The protein below binds the small molecule below.
Small molecule (SMILES): CC(=O)N[C@H]1[C@H](O[C@H]2[C@H](O)[C@@H](NC(C)=O)CO[C@@H]2CO)O[C@H](CO)[C@@H](O)[C@@H]1O

Sequence of chain 1.E:
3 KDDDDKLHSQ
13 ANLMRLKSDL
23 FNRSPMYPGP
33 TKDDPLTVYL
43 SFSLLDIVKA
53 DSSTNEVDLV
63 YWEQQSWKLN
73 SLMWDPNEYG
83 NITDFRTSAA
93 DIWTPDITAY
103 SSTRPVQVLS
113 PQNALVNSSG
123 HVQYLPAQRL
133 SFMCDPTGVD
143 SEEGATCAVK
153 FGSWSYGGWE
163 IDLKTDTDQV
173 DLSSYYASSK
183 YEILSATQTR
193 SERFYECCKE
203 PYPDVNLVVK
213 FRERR

Binding-site contacts:
Ligand atom C5 contacts residue ASN119 of chain 1.E at 3.8 Å.
Ligand atom C4 contacts residue HIS123 of chain 1.E at 4.4 Å.
Ligand atom C6 contacts residue HIS123 of chain 1.E at 3.0 Å.
Ligand atom O4 contacts residue HIS123 of chain 1.E at 4.4 Å.
Ligand atom O5 contacts residue SER121 of chain 1.E at 4.0 Å.
Ligand atom O5 contacts residue HIS123 of chain 1.E at 3.4 Å.
Ligand atom C1 contacts residue SER121 of chain 1.E at 3.7 Å.
Ligand atom C8 contacts residue THR85 of chain 1.E at 3.7 Å.
Ligand atom C5 contacts residue HIS123 of chain 1.E at 3.1 Å.
Ligand atom O5 contacts residue ASN119 of chain 1.E at 2.4 Å (h-bond).
Ligand atom C2 contacts residue ASN119 of chain 1.E at 2.5 Å.
Ligand atom C3 contacts residue SER121 of chain 1.E at 4.3 Å.
Ligand atom C4 contacts residue ASN119 of chain 1.E at 4.2 Å.
Ligand atom C5 contacts residue SER121 of chain 1.E at 4.0 Å.
Ligand atom N2 contacts residue ASN119 of chain 1.E at 3.1 Å (h-bond).
Ligand atom O6 contacts residue HIS123 of chain 1.E at 4.3 Å.
Ligand atom C7 contacts residue ASN119 of chain 1.E at 3.8 Å.
Ligand atom C8 contacts residue ASN119 of chain 1.E at 3.7 Å.
Ligand atom C2 contacts residue SER121 of chain 1.E at 4.4 Å.
Ligand atom C1 contacts residue ASN119 of chain 1.E at 1.6 Å.
Ligand atom C8 contacts residue ASP86 of chain 1.E at 4.3 Å.
Ligand atom C3 contacts residue ASN119 of chain 1.E at 3.9 Å.